Sequence of chain 16.A:
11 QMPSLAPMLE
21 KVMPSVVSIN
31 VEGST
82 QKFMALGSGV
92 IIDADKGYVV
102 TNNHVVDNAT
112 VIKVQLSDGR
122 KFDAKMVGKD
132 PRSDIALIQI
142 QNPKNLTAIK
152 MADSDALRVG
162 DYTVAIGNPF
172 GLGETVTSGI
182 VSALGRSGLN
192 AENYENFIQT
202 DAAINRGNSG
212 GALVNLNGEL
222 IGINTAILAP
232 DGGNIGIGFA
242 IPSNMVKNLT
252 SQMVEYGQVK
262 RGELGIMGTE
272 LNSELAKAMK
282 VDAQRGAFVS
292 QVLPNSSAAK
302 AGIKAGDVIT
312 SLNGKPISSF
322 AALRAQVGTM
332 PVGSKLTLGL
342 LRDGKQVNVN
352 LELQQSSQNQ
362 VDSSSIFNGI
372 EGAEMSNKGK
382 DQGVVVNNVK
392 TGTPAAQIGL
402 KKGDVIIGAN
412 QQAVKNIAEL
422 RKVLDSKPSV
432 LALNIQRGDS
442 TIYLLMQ

Binding-site contacts:
Ligand atom C2 contacts residue HIS105 of chain 16.A at 3.0 Å.
Ligand atom C1' contacts residue SER210 of chain 16.A at 3.1 Å.
Ligand atom O3P contacts residue ARG207 of chain 16.A at 3.5 Å.
Ligand atom P contacts residue HIS105 of chain 16.A at 4.0 Å.
Ligand atom O1P contacts residue HIS105 of chain 16.A at 4.1 Å.
Ligand atom C3' contacts residue ILE228 of chain 16.A at 3.3 Å (hydrophobic).
Ligand atom C1 contacts residue HIS105 of chain 16.A at 3.9 Å.
Ligand atom O1P contacts residue ARG207 of chain 16.A at 3.5 Å.
Ligand atom C3' contacts residue THR226 of chain 16.A at 4.3 Å.
Ligand atom O3P contacts residue SER210 of chain 16.A at 2.4 Å (h-bond).
Ligand atom O1P contacts residue SER210 of chain 16.A at 2.7 Å (h-bond).
Ligand atom O2P contacts residue ASN206 of chain 16.A at 3.5 Å (h-bond).
Ligand atom P contacts residue GLY208 of chain 16.A at 3.8 Å.
Ligand atom O2P contacts residue SER210 of chain 16.A at 2.4 Å (h-bond).
Ligand atom P contacts residue ARG207 of chain 16.A at 4.0 Å.
Ligand atom C2' contacts residue HIS105 of chain 16.A at 3.9 Å.
Ligand atom C3 contacts residue SER210 of chain 16.A at 3.5 Å.
Ligand atom C3 contacts residue LEU87 of chain 16.A at 3.2 Å (hydrophobic).
Ligand atom O3P contacts residue ASN206 of chain 16.A at 3.1 Å (h-bond).
Ligand atom C1 contacts residue GLY208 of chain 16.A at 4.2 Å.
Ligand atom C2' contacts residue THR226 of chain 16.A at 3.4 Å.
Ligand atom P contacts residue SER210 of chain 16.A at 1.4 Å.
Ligand atom C2 contacts residue SER210 of chain 16.A at 3.8 Å.
Ligand atom P contacts residue ASN206 of chain 16.A at 3.9 Å.
Ligand atom O3P contacts residue GLY208 of chain 16.A at 2.6 Å (h-bond).
Ligand atom C1' contacts residue ALA227 of chain 16.A at 3.5 Å (hydrophobic).
Ligand atom C2' contacts residue ALA227 of chain 16.A at 3.9 Å (hydrophobic).
Ligand atom O1P contacts residue GLY208 of chain 16.A at 3.9 Å.
Ligand atom O3P contacts residue ASN209 of chain 16.A at 3.1 Å (h-bond).
Ligand atom C1' contacts residue THR226 of chain 16.A at 3.1 Å.
Ligand atom C1 contacts residue ARG207 of chain 16.A at 4.1 Å.
Ligand atom C3 contacts residue GLY208 of chain 16.A at 3.7 Å.
Ligand atom O2P contacts residue THR226 of chain 16.A at 3.3 Å (h-bond).
Ligand atom P contacts residue THR226 of chain 16.A at 3.9 Å.
Ligand atom C1' contacts residue ILE228 of chain 16.A at 4.0 Å (hydrophobic).
Ligand atom C3 contacts residue VAL106 of chain 16.A at 4.3 Å (hydrophobic).
Ligand atom C3' contacts residue ALA227 of chain 16.A at 3.7 Å (hydrophobic).
Ligand atom C2' contacts residue SER210 of chain 16.A at 3.2 Å.
Ligand atom O2P contacts residue ARG207 of chain 16.A at 4.3 Å.
Ligand atom C1 contacts residue SER210 of chain 16.A at 3.3 Å.

The small molecule below binds the protein below.
Small molecule (SMILES): CC(C)O[PH](=O)OC(C)C